Sequence of chain 1.A:
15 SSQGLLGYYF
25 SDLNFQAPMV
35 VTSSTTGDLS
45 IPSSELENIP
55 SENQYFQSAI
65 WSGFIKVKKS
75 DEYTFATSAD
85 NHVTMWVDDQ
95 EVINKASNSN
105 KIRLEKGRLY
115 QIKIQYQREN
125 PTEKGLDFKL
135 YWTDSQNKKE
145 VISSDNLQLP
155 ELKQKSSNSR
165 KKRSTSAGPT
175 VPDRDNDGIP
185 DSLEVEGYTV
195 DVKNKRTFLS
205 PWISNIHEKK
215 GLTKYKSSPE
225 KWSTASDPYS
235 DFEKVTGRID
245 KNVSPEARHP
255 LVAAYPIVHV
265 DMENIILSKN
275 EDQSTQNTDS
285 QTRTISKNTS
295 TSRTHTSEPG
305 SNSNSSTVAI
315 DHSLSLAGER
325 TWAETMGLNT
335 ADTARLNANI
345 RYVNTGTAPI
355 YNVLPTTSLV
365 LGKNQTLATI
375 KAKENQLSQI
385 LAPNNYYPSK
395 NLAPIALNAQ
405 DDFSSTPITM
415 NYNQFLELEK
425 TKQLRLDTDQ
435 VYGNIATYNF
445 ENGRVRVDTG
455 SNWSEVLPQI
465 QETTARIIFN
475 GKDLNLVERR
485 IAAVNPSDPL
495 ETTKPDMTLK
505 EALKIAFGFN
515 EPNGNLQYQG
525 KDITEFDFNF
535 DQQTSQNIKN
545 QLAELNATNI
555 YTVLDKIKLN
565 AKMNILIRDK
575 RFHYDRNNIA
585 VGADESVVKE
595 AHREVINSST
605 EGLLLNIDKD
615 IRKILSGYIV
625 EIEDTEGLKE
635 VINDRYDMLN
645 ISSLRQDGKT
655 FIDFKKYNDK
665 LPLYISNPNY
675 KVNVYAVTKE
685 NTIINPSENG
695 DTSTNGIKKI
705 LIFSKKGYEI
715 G

Binding-site contacts:
Ligand atom O1 contacts residue SER455 of chain 1.A at 3.0 Å (h-bond).
Ligand atom C2 contacts residue SER455 of chain 1.A at 4.3 Å.
Ligand atom O1 contacts residue ILE439 of chain 1.A at 4.2 Å.
Ligand atom C2 contacts residue GLU459 of chain 1.A at 4.0 Å.
Ligand atom O2 contacts residue VAL460 of chain 1.A at 4.1 Å.
Ligand atom O2 contacts residue GLU459 of chain 1.A at 4.4 Å.
Ligand atom O1 contacts residue PRO232 of chain 1.A at 3.9 Å.
Ligand atom C3 contacts residue GLU459 of chain 1.A at 3.9 Å.
Ligand atom C1 contacts residue SER455 of chain 1.A at 3.2 Å.

This protein binds this small molecule.
Small molecule (SMILES): COCCO